Sequence of chain 3.A:
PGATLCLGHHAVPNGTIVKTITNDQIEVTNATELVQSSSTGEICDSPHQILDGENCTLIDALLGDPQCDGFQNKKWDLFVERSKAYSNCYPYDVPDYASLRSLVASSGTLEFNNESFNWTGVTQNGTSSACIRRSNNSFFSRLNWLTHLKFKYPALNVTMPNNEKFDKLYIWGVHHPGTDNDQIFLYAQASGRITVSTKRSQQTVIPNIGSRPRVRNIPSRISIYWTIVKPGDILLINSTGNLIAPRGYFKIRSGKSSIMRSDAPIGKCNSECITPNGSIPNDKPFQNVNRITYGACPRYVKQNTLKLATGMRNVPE

A small-molecule ligand and the protein it binds are described below.
Small molecule (SMILES): CC(=O)N[C@H]1[C@H](O[C@H]2[C@H](O)[C@@H](NC(C)=O)CO[C@@H]2CO)O[C@H](CO)[C@@H](O)[C@@H]1O

Sequence of chain 3.B:
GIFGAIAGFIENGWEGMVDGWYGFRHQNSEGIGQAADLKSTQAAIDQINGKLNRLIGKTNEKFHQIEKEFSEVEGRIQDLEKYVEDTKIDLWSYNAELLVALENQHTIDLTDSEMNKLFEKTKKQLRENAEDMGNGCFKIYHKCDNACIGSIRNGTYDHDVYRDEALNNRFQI

Binding-site contacts:
Ligand atom C5 contacts residue ASN292 of chain 3.A at 4.0 Å.
Ligand atom C1 contacts residue ASN279 of chain 3.A at 1.4 Å.
Ligand atom C8 contacts residue GLU69 of chain 3.B at 3.6 Å.
Ligand atom C7 contacts residue ASN279 of chain 3.A at 3.3 Å.
Ligand atom C6 contacts residue ASN292 of chain 3.A at 4.5 Å.
Ligand atom O5 contacts residue ASN279 of chain 3.A at 2.4 Å (h-bond).
Ligand atom N2 contacts residue ASN279 of chain 3.A at 3.0 Å (h-bond).
Ligand atom C2 contacts residue VAL291 of chain 3.A at 3.8 Å (hydrophobic).
Ligand atom C8 contacts residue SER39 of chain 3.A at 3.5 Å.
Ligand atom O5 contacts residue VAL291 of chain 3.A at 4.5 Å.
Ligand atom O5 contacts residue ASN292 of chain 3.A at 3.7 Å.
Ligand atom C2 contacts residue ASN279 of chain 3.A at 2.4 Å.
Ligand atom N2 contacts residue VAL291 of chain 3.A at 3.5 Å (h-bond).
Ligand atom O6 contacts residue GLU69 of chain 3.B at 3.8 Å.
Ligand atom C7 contacts residue VAL291 of chain 3.A at 4.3 Å (hydrophobic).
Ligand atom C4 contacts residue ASN279 of chain 3.A at 4.2 Å.
Ligand atom C3 contacts residue VAL291 of chain 3.A at 4.0 Å (hydrophobic).
Ligand atom C1 contacts residue VAL291 of chain 3.A at 3.5 Å (hydrophobic).
Ligand atom C8 contacts residue VAL291 of chain 3.A at 4.2 Å (hydrophobic).
Ligand atom O7 contacts residue ASN279 of chain 3.A at 3.2 Å (h-bond).
Ligand atom C1 contacts residue ASN292 of chain 3.A at 3.9 Å.
Ligand atom C3 contacts residue ASN279 of chain 3.A at 3.8 Å.
Ligand atom C5 contacts residue ASN279 of chain 3.A at 3.7 Å.